Sequence of chain 1.C:
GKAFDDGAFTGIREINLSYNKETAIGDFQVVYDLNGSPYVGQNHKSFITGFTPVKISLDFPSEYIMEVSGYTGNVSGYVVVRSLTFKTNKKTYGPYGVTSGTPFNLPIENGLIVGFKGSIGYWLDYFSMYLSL

Binding-site contacts:
Ligand atom C3 contacts residue GLY1 of chain 1.C at 3.8 Å.
Ligand atom C4 contacts residue ASP125 of chain 1.C at 3.4 Å.
Ligand atom C4 contacts residue GLY1 of chain 1.C at 3.8 Å.
Ligand atom C6 contacts residue VAL80 of chain 1.C at 4.0 Å (hydrophobic).
Ligand atom O2 contacts residue GLY121 of chain 1.C at 3.3 Å.
Ligand atom C5 contacts residue TYR122 of chain 1.C at 3.9 Å (hydrophobic).
Ligand atom O5 contacts residue TYR122 of chain 1.C at 3.0 Å (h-bond).
Ligand atom O6 contacts residue TYR122 of chain 1.C at 2.9 Å (h-bond).
Ligand atom O6 contacts residue GLY121 of chain 1.C at 3.4 Å.
Ligand atom O4 contacts residue GLY1 of chain 1.C at 4.0 Å.
Ligand atom C1 contacts residue TYR122 of chain 1.C at 3.8 Å (hydrophobic).
Ligand atom O1 contacts residue TYR78 of chain 1.C at 3.5 Å (h-bond).
Ligand atom O4 contacts residue TYR78 of chain 1.C at 3.7 Å.
Ligand atom C5 contacts residue GLY121 of chain 1.C at 4.5 Å.
Ligand atom C3 contacts residue TYR78 of chain 1.C at 4.2 Å (hydrophobic).
Ligand atom O2 contacts residue PHE47 of chain 1.C at 3.3 Å.
Ligand atom C2 contacts residue GLY1 of chain 1.C at 4.4 Å.
Ligand atom C6 contacts residue TYR78 of chain 1.C at 4.2 Å (hydrophobic).
Ligand atom C4 contacts residue TYR78 of chain 1.C at 4.3 Å (hydrophobic).
Ligand atom C6 contacts residue TYR122 of chain 1.C at 3.8 Å (hydrophobic).
Ligand atom O4 contacts residue ASP125 of chain 1.C at 2.9 Å (salt-bridge).
Ligand atom C7 contacts residue TYR78 of chain 1.C at 3.3 Å (hydrophobic).
Ligand atom O3 contacts residue GLY1 of chain 1.C at 2.8 Å (h-bond).
Ligand atom C5 contacts residue TYR78 of chain 1.C at 4.0 Å (hydrophobic).
Ligand atom C2 contacts residue GLY121 of chain 1.C at 4.4 Å.
Ligand atom O6 contacts residue ASP125 of chain 1.C at 2.8 Å (salt-bridge).
Ligand atom O6 contacts residue VAL80 of chain 1.C at 4.3 Å.
Ligand atom C4 contacts residue GLY121 of chain 1.C at 4.3 Å.
Ligand atom O5 contacts residue GLY121 of chain 1.C at 3.9 Å.
Ligand atom C5 contacts residue ASP125 of chain 1.C at 3.8 Å.
Ligand atom C7 contacts residue TYR122 of chain 1.C at 4.0 Å (hydrophobic).
Ligand atom O2 contacts residue GLY1 of chain 1.C at 3.5 Å.
Ligand atom C6 contacts residue TRP123 of chain 1.C at 3.9 Å (hydrophobic).
Ligand atom O1 contacts residue TYR122 of chain 1.C at 4.4 Å.
Ligand atom C6 contacts residue ASP125 of chain 1.C at 3.0 Å.
Ligand atom O2 contacts residue TYR122 of chain 1.C at 4.1 Å.
Ligand atom O6 contacts residue TRP123 of chain 1.C at 2.9 Å (h-bond).

The small molecule below binds the protein below.
Small molecule (SMILES): CO[C@H]1O[C@H](CO)[C@@H](O)[C@H](O)[C@@H]1O